A small-molecule ligand and the protein it binds are described below.
Small molecule (SMILES): NCC(=O)O

Binding-site contacts:
Ligand atom CA contacts residue LEU117 of chain 1.A at 3.9 Å (hydrophobic).
Ligand atom O contacts residue ARG65 of chain 1.A at 2.5 Å (salt-bridge).
Ligand atom OXT contacts residue ARG65 of chain 1.A at 3.3 Å (salt-bridge).
Ligand atom N contacts residue PHE207 of chain 1.E at 4.0 Å.
Ligand atom N contacts residue PHE159 of chain 1.E at 2.9 Å (h-bond).
Ligand atom C contacts residue SER129 of chain 1.A at 3.5 Å.
Ligand atom OXT contacts residue LEU117 of chain 1.A at 4.1 Å.
Ligand atom CA contacts residue PHE159 of chain 1.E at 3.3 Å (hydrophobic).
Ligand atom N contacts residue PHE63 of chain 1.A at 4.2 Å.
Ligand atom CA contacts residue THR204 of chain 1.E at 4.3 Å.
Ligand atom OXT contacts residue PHE207 of chain 1.E at 4.0 Å.
Ligand atom N contacts residue LEU117 of chain 1.A at 4.3 Å.
Ligand atom CA contacts residue PHE63 of chain 1.A at 3.9 Å (hydrophobic).
Ligand atom O contacts residue PHE63 of chain 1.A at 3.5 Å.
Ligand atom C contacts residue PHE159 of chain 1.E at 4.4 Å (hydrophobic).
Ligand atom OXT contacts residue PHE63 of chain 1.A at 4.3 Å.
Ligand atom OXT contacts residue SER129 of chain 1.A at 4.4 Å.
Ligand atom O contacts residue SER129 of chain 1.A at 2.6 Å (h-bond).
Ligand atom OXT contacts residue TYR202 of chain 1.E at 3.8 Å.
Ligand atom C contacts residue LEU117 of chain 1.A at 4.0 Å (hydrophobic).
Ligand atom O contacts residue PHE159 of chain 1.E at 4.5 Å.
Ligand atom O contacts residue THR204 of chain 1.E at 3.8 Å.
Ligand atom N contacts residue TYR202 of chain 1.E at 4.0 Å.
Ligand atom C contacts residue ARG65 of chain 1.A at 3.5 Å.
Ligand atom C contacts residue PHE63 of chain 1.A at 3.7 Å (hydrophobic).
Ligand atom C contacts residue THR204 of chain 1.E at 3.3 Å.
Ligand atom CA contacts residue SER129 of chain 1.A at 3.8 Å.
Ligand atom OXT contacts residue THR204 of chain 1.E at 2.2 Å (h-bond).
Ligand atom N contacts residue THR204 of chain 1.E at 4.4 Å.

Sequence of chain 1.E:
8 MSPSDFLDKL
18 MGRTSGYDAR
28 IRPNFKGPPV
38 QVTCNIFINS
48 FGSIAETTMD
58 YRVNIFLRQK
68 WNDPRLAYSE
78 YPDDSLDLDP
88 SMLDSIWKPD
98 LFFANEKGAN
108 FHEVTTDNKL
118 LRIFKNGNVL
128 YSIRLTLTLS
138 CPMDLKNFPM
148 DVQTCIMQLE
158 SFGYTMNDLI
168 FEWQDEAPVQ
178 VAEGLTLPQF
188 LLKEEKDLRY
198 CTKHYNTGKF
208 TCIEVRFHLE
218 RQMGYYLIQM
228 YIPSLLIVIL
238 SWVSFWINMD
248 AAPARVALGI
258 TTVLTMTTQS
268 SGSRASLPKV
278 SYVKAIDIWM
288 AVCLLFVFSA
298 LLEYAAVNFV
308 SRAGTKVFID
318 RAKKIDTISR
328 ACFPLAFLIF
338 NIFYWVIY

Sequence of chain 1.A:
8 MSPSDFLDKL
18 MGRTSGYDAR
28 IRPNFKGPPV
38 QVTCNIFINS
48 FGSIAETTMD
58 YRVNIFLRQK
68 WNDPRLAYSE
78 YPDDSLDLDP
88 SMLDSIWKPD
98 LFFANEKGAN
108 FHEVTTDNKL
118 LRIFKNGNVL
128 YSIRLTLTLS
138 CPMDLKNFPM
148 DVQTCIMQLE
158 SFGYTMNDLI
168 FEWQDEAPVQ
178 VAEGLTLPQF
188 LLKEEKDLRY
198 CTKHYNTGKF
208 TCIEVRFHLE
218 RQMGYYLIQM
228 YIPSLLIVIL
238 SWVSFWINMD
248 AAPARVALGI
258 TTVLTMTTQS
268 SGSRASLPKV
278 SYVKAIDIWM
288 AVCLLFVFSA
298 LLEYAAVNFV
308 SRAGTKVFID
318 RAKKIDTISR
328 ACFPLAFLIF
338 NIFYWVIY